Sequence of chain 1.A:
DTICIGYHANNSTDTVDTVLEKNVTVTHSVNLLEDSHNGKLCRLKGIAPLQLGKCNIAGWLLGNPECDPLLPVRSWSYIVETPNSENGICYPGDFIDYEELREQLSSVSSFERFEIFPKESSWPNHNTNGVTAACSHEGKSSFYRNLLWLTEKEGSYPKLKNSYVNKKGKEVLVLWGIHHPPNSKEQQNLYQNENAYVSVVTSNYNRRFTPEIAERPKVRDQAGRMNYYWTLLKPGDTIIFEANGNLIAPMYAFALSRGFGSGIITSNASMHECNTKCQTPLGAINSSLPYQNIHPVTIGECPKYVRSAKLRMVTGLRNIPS

This protein binds this small molecule.
Small molecule (SMILES): CC(=O)N[C@@H]1[C@@H](O)[C@H](O)[C@@H](CO)O[C@H]1O

Binding-site contacts:
Ligand atom C3 contacts residue ASN268 of chain 1.A at 3.6 Å.
Ligand atom C4 contacts residue ASN268 of chain 1.A at 4.0 Å.
Ligand atom C7 contacts residue ASN268 of chain 1.A at 3.1 Å.
Ligand atom N2 contacts residue ASN268 of chain 1.A at 3.0 Å (h-bond).
Ligand atom C8 contacts residue ASN268 of chain 1.A at 4.4 Å.
Ligand atom O5 contacts residue ASN268 of chain 1.A at 2.2 Å (h-bond).
Ligand atom C1 contacts residue ASN268 of chain 1.A at 1.4 Å.
Ligand atom O7 contacts residue ASN268 of chain 1.A at 2.7 Å (h-bond).
Ligand atom C5 contacts residue ASN268 of chain 1.A at 3.5 Å.
Ligand atom C2 contacts residue ASN268 of chain 1.A at 2.3 Å.
Ligand atom C6 contacts residue ASN268 of chain 1.A at 4.5 Å.